Binding-site contacts:
Ligand atom C3 contacts residue TRP34 of chain 1.A at 4.2 Å (hydrophobic).
Ligand atom C5 contacts residue TRP274 of chain 1.A at 3.8 Å (hydrophobic).
Ligand atom C5 contacts residue GLU212 of chain 1.A at 4.2 Å.
Ligand atom C6 contacts residue HIS146 of chain 1.A at 3.8 Å.
Ligand atom C10 contacts residue ARG170 of chain 1.A at 3.5 Å.
Ligand atom O8 contacts residue HIS146 of chain 1.A at 3.4 Å (h-bond).
Ligand atom C7 contacts residue ASP236 of chain 1.A at 3.3 Å.
Ligand atom C10 contacts residue TYR94 of chain 1.A at 3.6 Å (hydrophobic).
Ligand atom C3 contacts residue HIS238 of chain 1.A at 4.0 Å.
Ligand atom O12 contacts residue TYR94 of chain 1.A at 2.7 Å (h-bond).
Ligand atom C2 contacts residue TYR94 of chain 1.A at 3.8 Å (hydrophobic).
Ligand atom C1 contacts residue HIS238 of chain 1.A at 4.1 Å.
Ligand atom C7 contacts residue HIS238 of chain 1.A at 4.2 Å.
Ligand atom C5 contacts residue SER213 of chain 1.A at 3.5 Å.
Ligand atom O11 contacts residue ARG170 of chain 1.A at 2.7 Å (salt-bridge).
Ligand atom C1 contacts residue ALA192 of chain 1.A at 4.2 Å (hydrophobic).
Ligand atom C2 contacts residue ALA192 of chain 1.A at 3.8 Å (hydrophobic).
Ligand atom O11 contacts residue PHE208 of chain 1.A at 4.0 Å.
Ligand atom O12 contacts residue GLY172 of chain 1.A at 3.5 Å.
Ligand atom C3 contacts residue ALA192 of chain 1.A at 3.9 Å (hydrophobic).
Ligand atom C1 contacts residue TYR94 of chain 1.A at 4.2 Å (hydrophobic).
Ligand atom C4 contacts residue PHE217 of chain 1.A at 4.0 Å (hydrophobic).
Ligand atom C7 contacts residue TYR94 of chain 1.A at 3.8 Å (hydrophobic).
Ligand atom O11 contacts residue PHE209 of chain 1.A at 3.6 Å.
Ligand atom C4 contacts residue HIS39 of chain 1.A at 4.0 Å.
Ligand atom C10 contacts residue PHE209 of chain 1.A at 4.1 Å (hydrophobic).
Ligand atom O8 contacts residue ASP236 of chain 1.A at 2.8 Å (salt-bridge).
Ligand atom C6 contacts residue PHE209 of chain 1.A at 3.6 Å (hydrophobic).
Ligand atom C5 contacts residue PHE209 of chain 1.A at 3.8 Å (hydrophobic).
Ligand atom C10 contacts residue GLY172 of chain 1.A at 3.9 Å.
Ligand atom C4 contacts residue TRP274 of chain 1.A at 3.6 Å (hydrophobic).
Ligand atom C5 contacts residue PRO210 of chain 1.A at 4.2 Å (hydrophobic).
Ligand atom C3 contacts residue TRP274 of chain 1.A at 4.2 Å (hydrophobic).
Ligand atom C3 contacts residue LEU35 of chain 1.A at 4.1 Å (hydrophobic).
Ligand atom O11 contacts residue GLY172 of chain 1.A at 3.8 Å.
Ligand atom O12 contacts residue ARG170 of chain 1.A at 2.8 Å (salt-bridge).
Ligand atom C6 contacts residue PRO210 of chain 1.A at 4.2 Å (hydrophobic).
Ligand atom O12 contacts residue ALA192 of chain 1.A at 3.5 Å (h-bond).
Ligand atom C2 contacts residue HIS238 of chain 1.A at 3.8 Å.
Ligand atom C2 contacts residue TRP34 of chain 1.A at 3.9 Å (hydrophobic).

Sequence of chain 1.A:
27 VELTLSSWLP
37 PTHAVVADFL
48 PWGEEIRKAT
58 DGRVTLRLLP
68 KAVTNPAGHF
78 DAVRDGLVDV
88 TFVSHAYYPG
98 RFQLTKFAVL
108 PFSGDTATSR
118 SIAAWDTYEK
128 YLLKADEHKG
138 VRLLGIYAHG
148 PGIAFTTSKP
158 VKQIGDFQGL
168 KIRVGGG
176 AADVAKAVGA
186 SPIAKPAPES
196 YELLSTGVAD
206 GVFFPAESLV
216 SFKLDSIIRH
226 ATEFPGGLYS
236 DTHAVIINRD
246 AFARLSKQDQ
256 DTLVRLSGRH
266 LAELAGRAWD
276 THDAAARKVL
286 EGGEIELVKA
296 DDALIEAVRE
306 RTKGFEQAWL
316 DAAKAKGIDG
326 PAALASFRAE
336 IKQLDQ

This protein binds this small molecule.
Small molecule (SMILES): O=C(O)[C@H](O)c1ccccc1